Binding-site contacts:
Ligand atom C22 contacts residue LEU60 of chain 1.G at 4.0 Å (hydrophobic).
Ligand atom C19 contacts residue ASP63 of chain 1.G at 4.1 Å.
Ligand atom O5 contacts residue GLU84 of chain 1.E at 2.8 Å (salt-bridge).
Ligand atom O4 contacts residue GLU84 of chain 1.E at 3.8 Å.
Ligand atom C3M contacts residue LEU86 of chain 1.E at 3.8 Å (hydrophobic).
Ligand atom C16 contacts residue ARG37 of chain 1.G at 3.7 Å.
Ligand atom C19 contacts residue SER33 of chain 1.G at 4.2 Å.
Ligand atom C12 contacts residue GLU36 of chain 1.G at 3.4 Å.
Ligand atom C18 contacts residue ASP63 of chain 1.G at 4.0 Å.
Ligand atom C20 contacts residue TRP55 of chain 1.E at 3.8 Å (hydrophobic).
Ligand atom C17 contacts residue PHE238 of chain 1.G at 3.6 Å (hydrophobic).
Ligand atom C11 contacts residue ARG286 of chain 1.G at 3.6 Å.
Ligand atom O5 contacts residue VAL85 of chain 1.E at 4.2 Å.
Ligand atom C12 contacts residue ARG286 of chain 1.G at 3.5 Å.
Ligand atom O5 contacts residue LEU86 of chain 1.E at 4.2 Å.
Ligand atom C15 contacts residue VAL85 of chain 1.E at 3.7 Å (hydrophobic).
Ligand atom C22 contacts residue MET64 of chain 1.G at 3.7 Å (hydrophobic).
Ligand atom C18 contacts residue SER33 of chain 1.G at 4.1 Å.
Ligand atom C10 contacts residue GLU84 of chain 1.E at 3.6 Å.
Ligand atom C22 contacts residue ASP63 of chain 1.G at 3.7 Å.
Ligand atom C11 contacts residue GLU36 of chain 1.G at 3.5 Å.
Ligand atom C7 contacts residue VAL85 of chain 1.E at 4.2 Å (hydrophobic).
Ligand atom C13 contacts residue GLU36 of chain 1.G at 3.1 Å.
Ligand atom C11 contacts residue LEU40 of chain 1.G at 4.1 Å (hydrophobic).
Ligand atom C20 contacts residue MET67 of chain 1.G at 4.1 Å (hydrophobic).
Ligand atom C21 contacts residue SER33 of chain 1.G at 3.4 Å.
Ligand atom C7 contacts residue LEU86 of chain 1.E at 4.1 Å (hydrophobic).
Ligand atom C4M contacts residue PHE337 of chain 1.D at 3.5 Å (hydrophobic).
Ligand atom C14 contacts residue PHE238 of chain 1.G at 3.9 Å (hydrophobic).
Ligand atom C20 contacts residue PHE238 of chain 1.G at 3.6 Å (hydrophobic).
Ligand atom C15 contacts residue PHE238 of chain 1.G at 3.5 Å (hydrophobic).
Ligand atom C19 contacts residue PHE238 of chain 1.G at 4.0 Å (hydrophobic).
Ligand atom C6 contacts residue LEU86 of chain 1.E at 4.2 Å (hydrophobic).
Ligand atom C12 contacts residue TYR242 of chain 1.G at 4.0 Å (hydrophobic).
Ligand atom C5 contacts residue GLU84 of chain 1.E at 3.4 Å.
Ligand atom C18 contacts residue PHE238 of chain 1.G at 4.0 Å (hydrophobic).
Ligand atom C22 contacts residue MET67 of chain 1.G at 3.8 Å (hydrophobic).
Ligand atom C4M contacts residue PHE72 of chain 1.E at 4.2 Å (hydrophobic).
Ligand atom C4 contacts residue GLU84 of chain 1.E at 4.0 Å.
Ligand atom C13 contacts residue TYR242 of chain 1.G at 3.6 Å (hydrophobic).

Sequence of chain 1.D:
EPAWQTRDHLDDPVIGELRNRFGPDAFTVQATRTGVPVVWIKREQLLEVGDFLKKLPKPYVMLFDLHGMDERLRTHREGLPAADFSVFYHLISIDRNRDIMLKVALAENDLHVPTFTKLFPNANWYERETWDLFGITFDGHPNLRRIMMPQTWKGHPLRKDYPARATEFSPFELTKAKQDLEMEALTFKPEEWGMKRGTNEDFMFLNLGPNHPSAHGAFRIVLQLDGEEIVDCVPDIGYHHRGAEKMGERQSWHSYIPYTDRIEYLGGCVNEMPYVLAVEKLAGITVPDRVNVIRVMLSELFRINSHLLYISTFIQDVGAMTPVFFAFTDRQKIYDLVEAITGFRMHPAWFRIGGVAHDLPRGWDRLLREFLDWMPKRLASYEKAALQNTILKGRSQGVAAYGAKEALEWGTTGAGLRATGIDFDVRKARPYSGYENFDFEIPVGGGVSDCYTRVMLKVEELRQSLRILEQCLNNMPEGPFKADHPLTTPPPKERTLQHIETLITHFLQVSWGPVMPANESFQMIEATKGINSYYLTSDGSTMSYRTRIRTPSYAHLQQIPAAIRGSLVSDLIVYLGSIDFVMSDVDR

The small molecule below binds the protein below.
Small molecule (SMILES): COC1=C(OC)C(=O)C(CC=C(C)CC/C=C(\C)CC/C=C(\C)CC/C=C(\C)CC/C=C(\C)CC/C=C(\C)CC/C=C(\C)CCC=C(C)C)=C(C)C1=O

Sequence of chain 1.G:
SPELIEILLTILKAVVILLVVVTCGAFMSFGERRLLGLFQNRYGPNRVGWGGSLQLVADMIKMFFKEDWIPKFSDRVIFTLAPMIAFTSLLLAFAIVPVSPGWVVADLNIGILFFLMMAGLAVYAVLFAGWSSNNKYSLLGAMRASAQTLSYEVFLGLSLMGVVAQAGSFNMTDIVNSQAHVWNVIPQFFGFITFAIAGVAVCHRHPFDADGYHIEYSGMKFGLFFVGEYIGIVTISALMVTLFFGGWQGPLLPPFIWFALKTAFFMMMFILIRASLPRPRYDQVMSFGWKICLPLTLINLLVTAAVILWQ

Sequence of chain 1.E:
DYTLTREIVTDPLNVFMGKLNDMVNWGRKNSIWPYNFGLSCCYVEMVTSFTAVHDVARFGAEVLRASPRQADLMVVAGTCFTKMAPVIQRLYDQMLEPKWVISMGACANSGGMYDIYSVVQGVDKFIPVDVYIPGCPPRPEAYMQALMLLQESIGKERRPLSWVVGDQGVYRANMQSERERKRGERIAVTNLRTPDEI